Sequence of chain 4.A:
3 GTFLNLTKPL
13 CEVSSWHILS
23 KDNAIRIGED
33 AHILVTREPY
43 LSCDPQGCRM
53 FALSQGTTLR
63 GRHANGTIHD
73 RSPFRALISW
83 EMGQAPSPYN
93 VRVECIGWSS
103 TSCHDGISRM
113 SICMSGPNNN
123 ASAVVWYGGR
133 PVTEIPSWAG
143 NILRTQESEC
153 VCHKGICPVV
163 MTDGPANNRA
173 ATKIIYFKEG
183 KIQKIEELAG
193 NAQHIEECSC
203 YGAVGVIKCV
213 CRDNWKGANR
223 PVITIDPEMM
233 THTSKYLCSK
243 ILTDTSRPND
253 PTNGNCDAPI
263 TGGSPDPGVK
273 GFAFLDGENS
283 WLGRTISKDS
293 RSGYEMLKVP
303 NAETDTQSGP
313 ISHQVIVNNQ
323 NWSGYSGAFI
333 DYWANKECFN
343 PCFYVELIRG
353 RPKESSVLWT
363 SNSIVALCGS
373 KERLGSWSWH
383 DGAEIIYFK

This small molecule binds to this protein.
Small molecule (SMILES): CC(=O)N[C@H]1[C@H](O[C@H]2[C@H](O)[C@@H](NC(C)=O)CO[C@@H]2CO)O[C@H](CO)[C@@H](O[C@@H]2O[C@H](CO)[C@@H](O)[C@H](O)[C@@H]2O)[C@@H]1O

Binding-site contacts:
Ligand atom O7 contacts residue ASN67 of chain 4.A at 3.2 Å (h-bond).
Ligand atom C5 contacts residue ASN67 of chain 4.A at 3.6 Å.
Ligand atom C1 contacts residue ASN67 of chain 4.A at 1.4 Å.
Ligand atom O5 contacts residue TYR389 of chain 2.A at 4.2 Å.
Ligand atom C2 contacts residue TYR389 of chain 2.A at 4.2 Å (hydrophobic).
Ligand atom N2 contacts residue ASN67 of chain 4.A at 2.9 Å (h-bond).
Ligand atom C7 contacts residue ASN67 of chain 4.A at 3.3 Å.
Ligand atom C8 contacts residue LEU360 of chain 4.A at 3.6 Å (hydrophobic).
Ligand atom C1 contacts residue LEU360 of chain 4.A at 4.4 Å (hydrophobic).
Ligand atom C4 contacts residue ASN67 of chain 4.A at 4.2 Å.
Ligand atom C2 contacts residue ASN67 of chain 4.A at 2.4 Å.
Ligand atom C3 contacts residue ASN67 of chain 4.A at 3.8 Å.
Ligand atom O7 contacts residue TYR389 of chain 2.A at 3.4 Å.
Ligand atom O5 contacts residue ASN67 of chain 4.A at 2.4 Å (h-bond).
Ligand atom C7 contacts residue LEU360 of chain 4.A at 3.8 Å (hydrophobic).
Ligand atom C1 contacts residue TYR389 of chain 2.A at 4.0 Å (hydrophobic).
Ligand atom N2 contacts residue LEU360 of chain 4.A at 3.7 Å.

Sequence of chain 2.A:
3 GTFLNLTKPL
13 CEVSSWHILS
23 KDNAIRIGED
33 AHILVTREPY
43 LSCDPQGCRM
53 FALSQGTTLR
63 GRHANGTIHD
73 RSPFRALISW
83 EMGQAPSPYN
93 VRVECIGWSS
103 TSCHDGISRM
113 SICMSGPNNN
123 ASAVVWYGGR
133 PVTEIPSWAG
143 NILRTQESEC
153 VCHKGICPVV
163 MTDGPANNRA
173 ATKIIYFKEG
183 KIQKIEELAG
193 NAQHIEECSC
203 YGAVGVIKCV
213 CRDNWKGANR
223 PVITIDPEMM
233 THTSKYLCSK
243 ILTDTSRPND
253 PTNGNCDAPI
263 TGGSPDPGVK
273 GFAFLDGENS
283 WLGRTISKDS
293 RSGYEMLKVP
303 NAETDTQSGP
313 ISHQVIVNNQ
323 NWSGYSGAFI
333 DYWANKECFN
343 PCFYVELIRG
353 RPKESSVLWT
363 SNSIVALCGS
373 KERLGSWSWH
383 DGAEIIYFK